Binding-site contacts:
Ligand atom C35 contacts residue PRO113 of chain 1.D at 3.7 Å (hydrophobic).
Ligand atom O46 contacts residue ASP119 of chain 1.D at 3.6 Å.
Ligand atom C15 contacts residue LEU165 of chain 1.D at 3.3 Å (hydrophobic).
Ligand atom O55 contacts residue LYS60 of chain 1.D at 3.4 Å.
Ligand atom C2 contacts residue MET39 of chain 1.D at 3.4 Å (hydrophobic).
Ligand atom C11 contacts residue TYR109 of chain 1.D at 3.0 Å (hydrophobic).
Ligand atom C10 contacts residue MET112 of chain 1.D at 3.7 Å (hydrophobic).
Ligand atom N22 contacts residue MET39 of chain 1.D at 3.5 Å (h-bond).
Ligand atom C11 contacts residue VAL110 of chain 1.D at 3.7 Å (hydrophobic).
Ligand atom O26 contacts residue ASN114 of chain 1.D at 3.0 Å.
Ligand atom C13 contacts residue TYR109 of chain 1.D at 3.6 Å (hydrophobic).
Ligand atom C43 contacts residue SER116 of chain 1.D at 3.7 Å.
Ligand atom C2 contacts residue GLY115 of chain 1.D at 3.7 Å.
Ligand atom O53 contacts residue MET112 of chain 1.D at 2.9 Å (h-bond).
Ligand atom C1 contacts residue MET39 of chain 1.D at 3.3 Å (hydrophobic).
Ligand atom C10 contacts residue VAL110 of chain 1.D at 3.7 Å (hydrophobic).
Ligand atom O26 contacts residue GLY115 of chain 1.D at 3.3 Å (h-bond).
Ligand atom O53 contacts residue ALA58 of chain 1.D at 3.3 Å.
Ligand atom C3 contacts residue MET112 of chain 1.D at 3.3 Å (hydrophobic).
Ligand atom C10 contacts residue LEU165 of chain 1.D at 3.6 Å (hydrophobic).
Ligand atom C12 contacts residue TYR109 of chain 1.D at 3.0 Å (hydrophobic).
Ligand atom C4 contacts residue MET112 of chain 1.D at 3.3 Å (hydrophobic).
Ligand atom O26 contacts residue ARG120 of chain 1.D at 2.6 Å (salt-bridge).
Ligand atom C13 contacts residue LEU165 of chain 1.D at 3.7 Å (hydrophobic).
Ligand atom C24 contacts residue PRO113 of chain 1.D at 3.4 Å (hydrophobic).
Ligand atom O56 contacts residue TYR109 of chain 1.D at 3.1 Å.
Ligand atom O56 contacts residue LYS60 of chain 1.D at 3.2 Å.
Ligand atom C15 contacts residue ALA58 of chain 1.D at 3.3 Å (hydrophobic).
Ligand atom C10 contacts residue ALA58 of chain 1.D at 3.5 Å (hydrophobic).
Ligand atom C51 contacts residue ALA58 of chain 1.D at 3.3 Å (hydrophobic).
Ligand atom N20 contacts residue MET39 of chain 1.D at 3.5 Å.
Ligand atom O55 contacts residue VAL47 of chain 1.D at 3.7 Å.
Ligand atom N22 contacts residue MET112 of chain 1.D at 2.9 Å (h-bond).
Ligand atom C4 contacts residue GLY115 of chain 1.D at 3.5 Å.
Ligand atom O23 contacts residue PRO113 of chain 1.D at 3.6 Å.
Ligand atom N54 contacts residue LYS60 of chain 1.D at 3.7 Å.
Ligand atom C3 contacts residue GLY115 of chain 1.D at 3.5 Å.
Ligand atom O26 contacts residue PRO113 of chain 1.D at 3.6 Å (h-bond).
Ligand atom C3 contacts residue MET39 of chain 1.D at 3.4 Å (hydrophobic).
Ligand atom C14 contacts residue LEU165 of chain 1.D at 3.4 Å (hydrophobic).

Sequence of chain 1.D:
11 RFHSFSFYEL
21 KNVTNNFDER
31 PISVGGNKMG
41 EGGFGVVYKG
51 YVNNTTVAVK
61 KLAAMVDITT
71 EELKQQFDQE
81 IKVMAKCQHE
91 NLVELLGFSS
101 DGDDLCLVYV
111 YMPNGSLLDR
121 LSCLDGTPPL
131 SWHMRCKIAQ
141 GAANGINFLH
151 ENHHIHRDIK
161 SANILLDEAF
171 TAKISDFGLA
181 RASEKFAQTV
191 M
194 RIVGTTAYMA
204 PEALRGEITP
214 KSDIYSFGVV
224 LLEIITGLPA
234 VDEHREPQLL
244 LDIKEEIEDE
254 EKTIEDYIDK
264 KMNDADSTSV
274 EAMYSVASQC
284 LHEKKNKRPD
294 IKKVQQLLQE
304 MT

The small molecule below binds the protein below.
Small molecule (SMILES): CC(C)(C)C(=O)Oc1ccc2c(c1)nc(NC(=O)c1cccc([N+](=O)[O-])c1)n2CCCO